Binding-site contacts:
Ligand atom CAR contacts residue PRO197 of chain 1.A at 3.3 Å (hydrophobic).
Ligand atom CAP contacts residue PRO197 of chain 1.A at 3.8 Å (hydrophobic).
Ligand atom OAI contacts residue TRP205 of chain 1.A at 3.9 Å.
Ligand atom NAJ contacts residue ZN1 of chain 1.B at 2.0 Å.
Ligand atom CAE contacts residue HIS91 of chain 1.A at 4.0 Å.
Ligand atom SAG contacts residue HIS116 of chain 1.A at 3.9 Å.
Ligand atom NAJ contacts residue HIS91 of chain 1.A at 3.2 Å (h-bond).
Ligand atom NAN contacts residue THR196 of chain 1.A at 3.8 Å.
Ligand atom CAM contacts residue PRO197 of chain 1.A at 3.8 Å (hydrophobic).
Ligand atom OAI contacts residue HIS116 of chain 1.A at 3.3 Å (h-bond).
Ligand atom OAH contacts residue THR195 of chain 1.A at 2.9 Å (h-bond).
Ligand atom OAI contacts residue ZN1 of chain 1.B at 3.0 Å.
Ligand atom CAQ contacts residue PRO197 of chain 1.A at 3.6 Å (hydrophobic).
Ligand atom NAN contacts residue PRO197 of chain 1.A at 2.9 Å (h-bond).
Ligand atom SAG contacts residue ZN1 of chain 1.B at 3.0 Å.
Ligand atom CAA contacts residue LEU194 of chain 1.A at 3.8 Å (hydrophobic).
Ligand atom CAB contacts residue LEU194 of chain 1.A at 3.9 Å (hydrophobic).
Ligand atom CAD contacts residue THR196 of chain 1.A at 3.1 Å.
Ligand atom NAL contacts residue PRO197 of chain 1.A at 3.7 Å.
Ligand atom CAS contacts residue TRP2 of chain 1.A at 3.2 Å (hydrophobic).
Ligand atom SAG contacts residue THR195 of chain 1.A at 3.8 Å.
Ligand atom OAH contacts residue TRP205 of chain 1.A at 3.4 Å.
Ligand atom CAC contacts residue THR196 of chain 1.A at 3.4 Å.
Ligand atom CAD contacts residue LEU194 of chain 1.A at 3.8 Å (hydrophobic).
Ligand atom OAI contacts residue VAL139 of chain 1.A at 3.5 Å.
Ligand atom CAS contacts residue PRO197 of chain 1.A at 4.0 Å (hydrophobic).
Ligand atom OAH contacts residue LEU194 of chain 1.A at 3.2 Å.
Ligand atom CAF contacts residue LEU194 of chain 1.A at 3.7 Å (hydrophobic).
Ligand atom NAJ contacts residue GLU103 of chain 1.A at 3.9 Å.
Ligand atom NAL contacts residue THR196 of chain 1.A at 2.7 Å (h-bond).
Ligand atom NAJ contacts residue THR195 of chain 1.A at 2.7 Å (h-bond).
Ligand atom CAF contacts residue HIS91 of chain 1.A at 4.0 Å.
Ligand atom CAE contacts residue LEU194 of chain 1.A at 3.9 Å (hydrophobic).
Ligand atom NAJ contacts residue HIS93 of chain 1.A at 3.2 Å (h-bond).
Ligand atom OAI contacts residue HIS91 of chain 1.A at 3.4 Å.
Ligand atom CAF contacts residue VAL118 of chain 1.A at 3.8 Å (hydrophobic).
Ligand atom NAJ contacts residue HIS116 of chain 1.A at 3.4 Å (h-bond).
Ligand atom SAG contacts residue HIS91 of chain 1.A at 3.8 Å.
Ligand atom CAR contacts residue TRP2 of chain 1.A at 3.4 Å (hydrophobic).
Ligand atom CAM contacts residue THR196 of chain 1.A at 3.5 Å.

The protein below binds the small molecule below.
Small molecule (SMILES): NS(=O)(=O)c1ccc(O)c(NC(=O)NCc2ccncc2)c1

Sequence of chain 1.A:
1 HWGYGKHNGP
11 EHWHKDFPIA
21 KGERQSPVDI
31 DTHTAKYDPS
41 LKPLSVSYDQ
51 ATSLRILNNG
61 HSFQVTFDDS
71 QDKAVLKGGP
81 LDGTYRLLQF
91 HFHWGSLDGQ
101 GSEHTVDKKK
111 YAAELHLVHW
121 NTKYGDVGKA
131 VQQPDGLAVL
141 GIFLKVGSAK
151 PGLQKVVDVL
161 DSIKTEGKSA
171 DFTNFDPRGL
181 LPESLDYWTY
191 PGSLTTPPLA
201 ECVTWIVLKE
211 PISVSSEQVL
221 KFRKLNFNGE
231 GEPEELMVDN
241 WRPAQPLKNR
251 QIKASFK